This protein binds this small molecule.
Small molecule (SMILES): NCc1ccc(Cl)cc1CNC(=O)[C@@H]1CCCN1C(=O)[C@H](N)CC1CCCCC1

Sequence of chain 1.B:
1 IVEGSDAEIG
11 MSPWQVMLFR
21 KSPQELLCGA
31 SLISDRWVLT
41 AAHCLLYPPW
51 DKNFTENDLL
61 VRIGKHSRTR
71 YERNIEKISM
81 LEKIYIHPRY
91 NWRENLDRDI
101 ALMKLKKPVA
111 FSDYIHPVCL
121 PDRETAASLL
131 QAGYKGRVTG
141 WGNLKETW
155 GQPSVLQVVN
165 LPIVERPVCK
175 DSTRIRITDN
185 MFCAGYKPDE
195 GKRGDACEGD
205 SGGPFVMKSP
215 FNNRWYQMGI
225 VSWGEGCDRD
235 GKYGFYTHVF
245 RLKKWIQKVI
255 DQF

Binding-site contacts:
Ligand atom C10 contacts residue TRP50 of chain 1.B at 3.7 Å (hydrophobic).
Ligand atom C14 contacts residue SER205 of chain 1.B at 3.3 Å.
Ligand atom CL contacts residue VAL225 of chain 1.B at 3.8 Å.
Ligand atom C11 contacts residue GOL1 of chain 1.H at 3.7 Å.
Ligand atom O1 contacts residue TRP227 of chain 1.B at 3.3 Å.
Ligand atom C5 contacts residue GLU94 of chain 1.B at 3.4 Å.
Ligand atom CL contacts residue TRP227 of chain 1.B at 3.4 Å.
Ligand atom C18 contacts residue ALA200 of chain 1.B at 3.6 Å (hydrophobic).
Ligand atom C17 contacts residue GLY228 of chain 1.B at 3.8 Å.
Ligand atom C21 contacts residue GLY230 of chain 1.B at 3.7 Å.
Ligand atom C19 contacts residue GLY230 of chain 1.B at 3.5 Å.
Ligand atom C13 contacts residue SER226 of chain 1.B at 3.7 Å.
Ligand atom C18 contacts residue TRP227 of chain 1.B at 3.8 Å (hydrophobic).
Ligand atom CL contacts residue GLY238 of chain 1.B at 3.7 Å.
Ligand atom C9 contacts residue TRP50 of chain 1.B at 3.7 Å (hydrophobic).
Ligand atom C13 contacts residue GOL1 of chain 1.H at 3.5 Å.
Ligand atom N2 contacts residue SER205 of chain 1.B at 3.4 Å (h-bond).
Ligand atom C12 contacts residue SER226 of chain 1.B at 3.6 Å.
Ligand atom C16 contacts residue SER226 of chain 1.B at 3.7 Å.
Ligand atom N3 contacts residue GLU202 of chain 1.B at 2.9 Å (salt-bridge).
Ligand atom C18 contacts residue GLY228 of chain 1.B at 3.7 Å.
Ligand atom O contacts residue GOL1 of chain 1.H at 2.8 Å (h-bond).
Ligand atom C18 contacts residue ASP199 of chain 1.B at 3.6 Å.
Ligand atom C3 contacts residue TRP227 of chain 1.B at 3.6 Å (hydrophobic).
Ligand atom C6 contacts residue TYR47 of chain 1.B at 3.4 Å (hydrophobic).
Ligand atom N3 contacts residue GLY230 of chain 1.B at 3.1 Å (h-bond).
Ligand atom N contacts residue GLY228 of chain 1.B at 2.9 Å (h-bond).
Ligand atom N2 contacts residue SER226 of chain 1.B at 2.9 Å (h-bond).
Ligand atom C16 contacts residue TRP227 of chain 1.B at 3.5 Å (hydrophobic).
Ligand atom O1 contacts residue GLY228 of chain 1.B at 3.0 Å (h-bond).
Ligand atom C19 contacts residue GLY228 of chain 1.B at 3.7 Å.
Ligand atom N3 contacts residue GLY228 of chain 1.B at 2.9 Å (h-bond).
Ligand atom C16 contacts residue VAL225 of chain 1.B at 3.5 Å (hydrophobic).
Ligand atom CL contacts residue PHE239 of chain 1.B at 3.4 Å.
Ligand atom C contacts residue GLY228 of chain 1.B at 3.7 Å.
Ligand atom C17 contacts residue TRP227 of chain 1.B at 3.4 Å (hydrophobic).
Ligand atom C21 contacts residue GLU202 of chain 1.B at 3.2 Å.
Ligand atom C11 contacts residue HIS43 of chain 1.B at 3.5 Å.
Ligand atom C19 contacts residue ALA200 of chain 1.B at 3.4 Å (hydrophobic).
Ligand atom N2 contacts residue TRP227 of chain 1.B at 3.7 Å.